A protein and the small-molecule ligand that binds it are described below.
Small molecule (SMILES): N#Cc1c(/C=C/c2ccccc2)[nH]c2nc(N)[nH]c(=O)c12

Sequence of chain 1.D:
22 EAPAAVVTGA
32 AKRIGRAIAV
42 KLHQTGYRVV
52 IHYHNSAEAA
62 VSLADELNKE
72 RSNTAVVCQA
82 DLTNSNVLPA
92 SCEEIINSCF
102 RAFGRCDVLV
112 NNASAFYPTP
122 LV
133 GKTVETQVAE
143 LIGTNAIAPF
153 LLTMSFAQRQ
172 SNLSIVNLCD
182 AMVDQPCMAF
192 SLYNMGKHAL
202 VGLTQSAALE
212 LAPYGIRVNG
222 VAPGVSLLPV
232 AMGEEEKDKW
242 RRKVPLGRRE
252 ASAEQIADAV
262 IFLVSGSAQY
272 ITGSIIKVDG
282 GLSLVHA

Sequence of chain 1.A:
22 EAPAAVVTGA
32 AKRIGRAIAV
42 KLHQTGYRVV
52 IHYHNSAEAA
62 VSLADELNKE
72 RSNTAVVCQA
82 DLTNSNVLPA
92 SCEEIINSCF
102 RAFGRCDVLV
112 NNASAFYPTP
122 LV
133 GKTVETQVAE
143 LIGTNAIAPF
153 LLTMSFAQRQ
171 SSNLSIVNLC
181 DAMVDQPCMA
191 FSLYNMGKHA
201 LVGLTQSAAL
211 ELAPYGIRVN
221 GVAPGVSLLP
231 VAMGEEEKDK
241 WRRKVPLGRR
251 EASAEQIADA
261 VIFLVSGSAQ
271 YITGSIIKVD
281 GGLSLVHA

Binding-site contacts:
Ligand atom CAR contacts residue NAP1 of chain 1.E at 3.4 Å.
Ligand atom CAD contacts residue NAP1 of chain 1.E at 3.4 Å.
Ligand atom CAR contacts residue PHE117 of chain 1.A at 3.6 Å (hydrophobic).
Ligand atom NAN contacts residue TYR194 of chain 1.A at 2.8 Å (h-bond).
Ligand atom NAM contacts residue NAP1 of chain 1.E at 2.8 Å (h-bond).
Ligand atom CAQ contacts residue PHE117 of chain 1.A at 3.7 Å (hydrophobic).
Ligand atom CAU contacts residue PHE117 of chain 1.A at 3.5 Å (hydrophobic).
Ligand atom CAQ contacts residue NAP1 of chain 1.E at 3.2 Å.
Ligand atom CAF contacts residue NAP1 of chain 1.E at 3.4 Å.
Ligand atom NAM contacts residue PHE117 of chain 1.A at 3.8 Å.
Ligand atom CAI contacts residue CYS188 of chain 1.A at 3.7 Å (hydrophobic).
Ligand atom CAK contacts residue MET183 of chain 1.A at 3.8 Å (hydrophobic).
Ligand atom NAL contacts residue TYR194 of chain 1.A at 3.6 Å (h-bond).
Ligand atom NAN contacts residue NAP1 of chain 1.E at 3.5 Å.
Ligand atom CAE contacts residue ASP181 of chain 1.A at 3.1 Å.
Ligand atom CAO contacts residue PHE117 of chain 1.A at 3.4 Å (hydrophobic).
Ligand atom CAU contacts residue NAP1 of chain 1.E at 3.6 Å.
Ligand atom CAT contacts residue NAP1 of chain 1.E at 3.7 Å.
Ligand atom NAN contacts residue ASP181 of chain 1.A at 3.7 Å.
Ligand atom NAB contacts residue NAP1 of chain 1.E at 3.0 Å (h-bond).
Ligand atom CAT contacts residue PHE117 of chain 1.A at 3.6 Å (hydrophobic).
Ligand atom OAC contacts residue NAP1 of chain 1.E at 3.2 Å (h-bond).
Ligand atom NAA contacts residue PRO230 of chain 1.A at 3.2 Å.
Ligand atom OAC contacts residue ARG34 of chain 1.A at 3.3 Å (salt-bridge).
Ligand atom NAA contacts residue NAP1 of chain 1.E at 3.5 Å (h-bond).
Ligand atom CAJ contacts residue GLY225 of chain 1.A at 3.7 Å.
Ligand atom NAB contacts residue SER115 of chain 1.A at 3.0 Å (h-bond).
Ligand atom NAB contacts residue PHE117 of chain 1.A at 3.5 Å.
Ligand atom NAL contacts residue PHE117 of chain 1.A at 3.6 Å.
Ligand atom CAG contacts residue MET183 of chain 1.A at 3.6 Å (hydrophobic).
Ligand atom CAH contacts residue MET183 of chain 1.A at 3.9 Å (hydrophobic).
Ligand atom CAG contacts residue TRP241 of chain 1.A at 3.7 Å (hydrophobic).
Ligand atom CAH contacts residue TRP241 of chain 1.A at 3.4 Å (hydrophobic).
Ligand atom CAS contacts residue PHE117 of chain 1.A at 3.5 Å (hydrophobic).
Ligand atom NAL contacts residue NAP1 of chain 1.E at 2.8 Å (h-bond).
Ligand atom NAN contacts residue PHE117 of chain 1.A at 3.6 Å.
Ligand atom CAT contacts residue TYR194 of chain 1.A at 3.5 Å (hydrophobic).
Ligand atom CAO contacts residue NAP1 of chain 1.E at 3.4 Å.
Ligand atom CAI contacts residue MET183 of chain 1.A at 3.4 Å (hydrophobic).
Ligand atom CAS contacts residue NAP1 of chain 1.E at 3.4 Å.